The small molecule below binds the protein below.
Small molecule (SMILES): CC(=O)N[C@@H]1[C@@H](O)[C@H](O)[C@@H](CO)O[C@H]1O

Binding-site contacts:
Ligand atom N2 contacts residue PHE170 of chain 1.C at 4.0 Å.
Ligand atom O5 contacts residue GLY173 of chain 1.C at 4.3 Å.
Ligand atom C8 contacts residue ARG177 of chain 1.C at 4.1 Å.
Ligand atom N2 contacts residue ASN169 of chain 1.C at 3.0 Å (h-bond).
Ligand atom C8 contacts residue ASN169 of chain 1.C at 3.0 Å.
Ligand atom O7 contacts residue SER171 of chain 1.C at 3.9 Å.
Ligand atom C7 contacts residue ASN169 of chain 1.C at 3.3 Å.
Ligand atom C1 contacts residue PHE170 of chain 1.C at 4.1 Å (hydrophobic).
Ligand atom O7 contacts residue PHE170 of chain 1.C at 3.7 Å.
Ligand atom O7 contacts residue ASN169 of chain 1.C at 4.0 Å.
Ligand atom C3 contacts residue ASN169 of chain 1.C at 3.9 Å.
Ligand atom C8 contacts residue PHE179 of chain 1.C at 3.9 Å (hydrophobic).
Ligand atom C2 contacts residue ASN169 of chain 1.C at 2.5 Å.
Ligand atom O5 contacts residue ASN169 of chain 1.C at 2.4 Å (h-bond).
Ligand atom C2 contacts residue PHE170 of chain 1.C at 3.8 Å (hydrophobic).
Ligand atom C1 contacts residue ASN169 of chain 1.C at 1.5 Å.
Ligand atom C5 contacts residue ASN169 of chain 1.C at 3.8 Å.
Ligand atom C7 contacts residue PHE170 of chain 1.C at 3.9 Å (hydrophobic).
Ligand atom C4 contacts residue ASN169 of chain 1.C at 4.3 Å.

Sequence of chain 1.C:
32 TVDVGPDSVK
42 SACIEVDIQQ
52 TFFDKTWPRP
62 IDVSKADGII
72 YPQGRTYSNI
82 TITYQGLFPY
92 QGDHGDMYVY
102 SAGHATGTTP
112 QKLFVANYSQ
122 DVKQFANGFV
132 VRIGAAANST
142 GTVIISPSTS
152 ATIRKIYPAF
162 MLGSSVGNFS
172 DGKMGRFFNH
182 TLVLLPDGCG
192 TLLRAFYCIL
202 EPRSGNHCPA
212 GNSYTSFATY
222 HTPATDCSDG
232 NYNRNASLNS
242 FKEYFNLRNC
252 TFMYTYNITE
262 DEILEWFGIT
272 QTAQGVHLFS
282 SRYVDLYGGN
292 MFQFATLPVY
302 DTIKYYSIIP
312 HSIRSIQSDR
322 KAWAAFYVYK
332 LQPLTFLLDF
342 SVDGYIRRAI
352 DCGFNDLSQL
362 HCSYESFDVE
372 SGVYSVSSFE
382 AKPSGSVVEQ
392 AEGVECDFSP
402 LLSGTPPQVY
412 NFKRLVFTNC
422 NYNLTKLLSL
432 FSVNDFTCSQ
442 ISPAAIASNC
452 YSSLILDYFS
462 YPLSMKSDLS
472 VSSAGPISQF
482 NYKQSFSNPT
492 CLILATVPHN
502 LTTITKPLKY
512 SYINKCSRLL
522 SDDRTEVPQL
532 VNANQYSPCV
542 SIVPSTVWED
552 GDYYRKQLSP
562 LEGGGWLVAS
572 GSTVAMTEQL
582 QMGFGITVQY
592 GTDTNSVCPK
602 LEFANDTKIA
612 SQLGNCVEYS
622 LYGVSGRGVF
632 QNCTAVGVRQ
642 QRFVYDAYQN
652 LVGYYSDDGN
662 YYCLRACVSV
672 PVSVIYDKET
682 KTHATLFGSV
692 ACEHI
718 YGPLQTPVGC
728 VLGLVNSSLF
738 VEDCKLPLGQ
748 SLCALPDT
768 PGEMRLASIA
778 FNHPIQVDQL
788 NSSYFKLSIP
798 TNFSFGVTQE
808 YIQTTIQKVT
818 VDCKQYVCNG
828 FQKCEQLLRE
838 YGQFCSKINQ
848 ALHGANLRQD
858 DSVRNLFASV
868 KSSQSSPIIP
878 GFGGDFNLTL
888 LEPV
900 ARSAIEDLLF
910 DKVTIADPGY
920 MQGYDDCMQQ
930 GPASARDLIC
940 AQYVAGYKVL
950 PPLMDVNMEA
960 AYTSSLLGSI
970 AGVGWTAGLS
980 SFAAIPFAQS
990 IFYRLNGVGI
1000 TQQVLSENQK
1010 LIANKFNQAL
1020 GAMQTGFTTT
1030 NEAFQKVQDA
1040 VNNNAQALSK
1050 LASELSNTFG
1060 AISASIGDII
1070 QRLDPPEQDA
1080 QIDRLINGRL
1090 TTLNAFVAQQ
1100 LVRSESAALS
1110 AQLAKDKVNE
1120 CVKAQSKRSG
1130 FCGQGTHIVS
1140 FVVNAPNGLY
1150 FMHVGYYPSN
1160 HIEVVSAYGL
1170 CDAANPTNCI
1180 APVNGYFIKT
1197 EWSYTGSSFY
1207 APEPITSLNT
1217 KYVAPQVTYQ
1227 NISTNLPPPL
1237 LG